Sequence of chain 1.D:
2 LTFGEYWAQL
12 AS

Sequence of chain 1.B:
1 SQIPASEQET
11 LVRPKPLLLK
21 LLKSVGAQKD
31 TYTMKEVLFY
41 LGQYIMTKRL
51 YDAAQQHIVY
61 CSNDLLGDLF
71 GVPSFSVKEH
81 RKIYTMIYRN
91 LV

Binding-site contacts:
Ligand atom C4 contacts residue GLY5 of chain 1.D at 3.8 Å.
Ligand atom N7 contacts residue TRP8 of chain 1.D at 3.3 Å.
Ligand atom C21 contacts residue PHE39 of chain 1.B at 4.0 Å (hydrophobic).
Ligand atom C6 contacts residue GLY5 of chain 1.D at 1.5 Å.
Ligand atom C19 contacts residue ALA9 of chain 1.D at 3.9 Å (hydrophobic).
Ligand atom C20 contacts residue ALA12 of chain 1.D at 3.3 Å (hydrophobic).
Ligand atom C13 contacts residue PHE39 of chain 1.B at 4.2 Å (hydrophobic).
Ligand atom C22 contacts residue ALA12 of chain 1.D at 1.5 Å (hydrophobic).
Ligand atom C25 contacts residue GLN43 of chain 1.B at 4.0 Å.
Ligand atom N2 contacts residue GLY5 of chain 1.D at 4.3 Å.
Ligand atom C6 contacts residue GLU6 of chain 1.D at 3.3 Å.
Ligand atom N6 contacts residue TRP8 of chain 1.D at 3.4 Å.
Ligand atom C21 contacts residue ALA12 of chain 1.D at 2.5 Å (hydrophobic).
Ligand atom N7 contacts residue PHE39 of chain 1.B at 4.2 Å.
Ligand atom C5 contacts residue GLU6 of chain 1.D at 3.5 Å.
Ligand atom C6 contacts residue PHE4 of chain 1.D at 3.6 Å (hydrophobic).
Ligand atom C18 contacts residue GLY5 of chain 1.D at 4.3 Å.
Ligand atom C19 contacts residue ALA12 of chain 1.D at 4.2 Å (hydrophobic).
Ligand atom C6 contacts residue MET46 of chain 1.B at 4.1 Å (hydrophobic).
Ligand atom C24 contacts residue GLN43 of chain 1.B at 4.4 Å.
Ligand atom C18 contacts residue ALA9 of chain 1.D at 3.7 Å (hydrophobic).
Ligand atom C21 contacts residue LYS35 of chain 1.B at 3.6 Å.
Ligand atom C19 contacts residue TRP8 of chain 1.D at 4.3 Å (hydrophobic).
Ligand atom C26 contacts residue GLN43 of chain 1.B at 4.0 Å.
Ligand atom N5 contacts residue ALA12 of chain 1.D at 2.9 Å.
Ligand atom C24 contacts residue PHE39 of chain 1.B at 3.7 Å (hydrophobic).
Ligand atom C22 contacts residue LYS35 of chain 1.B at 3.9 Å.
Ligand atom C23 contacts residue GLN43 of chain 1.B at 3.7 Å.
Ligand atom N5 contacts residue PHE39 of chain 1.B at 4.1 Å.
Ligand atom C6 contacts residue THR3 of chain 1.D at 4.1 Å.
Ligand atom N6 contacts residue PHE39 of chain 1.B at 3.4 Å.
Ligand atom C23 contacts residue MET46 of chain 1.B at 4.2 Å (hydrophobic).
Ligand atom C5 contacts residue GLY5 of chain 1.D at 2.6 Å.
Ligand atom C25 contacts residue PHE39 of chain 1.B at 4.0 Å (hydrophobic).
Ligand atom N6 contacts residue LEU38 of chain 1.B at 4.0 Å.
Ligand atom C5 contacts residue THR3 of chain 1.D at 4.2 Å.
Ligand atom C20 contacts residue ALA9 of chain 1.D at 4.2 Å (hydrophobic).
Ligand atom C16 contacts residue PHE39 of chain 1.B at 4.0 Å (hydrophobic).
Ligand atom C22 contacts residue LEU38 of chain 1.B at 3.8 Å (hydrophobic).
Ligand atom N6 contacts residue ALA12 of chain 1.D at 3.7 Å.

The protein below binds the small molecule below.
Small molecule (SMILES): CCCn1cc(CN(C)C(=O)c2cc(C3=C(c4cc(C(=O)N(C)Cc5cn(CC)nn5)sc4C)CCC3)c(C)s2)nn1